Binding-site contacts:
Ligand atom C1 contacts residue THR176 of chain 1.B at 4.2 Å.
Ligand atom O7 contacts residue LEU139 of chain 1.B at 3.1 Å.
Ligand atom C8 contacts residue ARG114 of chain 1.B at 3.4 Å.
Ligand atom C7 contacts residue LEU139 of chain 1.B at 4.1 Å (hydrophobic).
Ligand atom O7 contacts residue ASN174 of chain 1.B at 3.0 Å (h-bond).
Ligand atom C1 contacts residue VAL141 of chain 1.B at 3.9 Å (hydrophobic).
Ligand atom O3 contacts residue LEU139 of chain 1.B at 3.8 Å.
Ligand atom C2 contacts residue VAL141 of chain 1.B at 4.0 Å (hydrophobic).
Ligand atom C1 contacts residue ASN174 of chain 1.B at 1.4 Å.
Ligand atom O5 contacts residue VAL141 of chain 1.B at 3.9 Å.
Ligand atom C7 contacts residue ASN174 of chain 1.B at 3.1 Å.
Ligand atom O6 contacts residue THR178 of chain 1.B at 4.1 Å.
Ligand atom C3 contacts residue LEU139 of chain 1.B at 4.5 Å (hydrophobic).
Ligand atom O6 contacts residue TYR119 of chain 1.B at 4.0 Å.
Ligand atom C5 contacts residue TYR119 of chain 1.B at 4.4 Å (hydrophobic).
Ligand atom C5 contacts residue GLN172 of chain 1.B at 3.8 Å.
Ligand atom C4 contacts residue TYR119 of chain 1.B at 4.2 Å (hydrophobic).
Ligand atom C6 contacts residue GLN172 of chain 1.B at 3.7 Å.
Ligand atom O6 contacts residue GLN172 of chain 1.B at 3.2 Å.
Ligand atom C4 contacts residue VAL141 of chain 1.B at 4.5 Å (hydrophobic).
Ligand atom C3 contacts residue VAL141 of chain 1.B at 4.2 Å (hydrophobic).
Ligand atom C5 contacts residue ASN174 of chain 1.B at 3.7 Å.
Ligand atom O5 contacts residue TYR119 of chain 1.B at 4.5 Å.
Ligand atom C3 contacts residue ASN174 of chain 1.B at 3.8 Å.
Ligand atom C2 contacts residue LEU139 of chain 1.B at 4.1 Å (hydrophobic).
Ligand atom N2 contacts residue ASN174 of chain 1.B at 2.9 Å (h-bond).
Ligand atom C6 contacts residue TYR119 of chain 1.B at 3.2 Å (hydrophobic).
Ligand atom O5 contacts residue GLN172 of chain 1.B at 4.0 Å.
Ligand atom O4 contacts residue VAL141 of chain 1.B at 3.3 Å.
Ligand atom C1 contacts residue TYR119 of chain 1.B at 4.1 Å (hydrophobic).
Ligand atom C8 contacts residue ASN174 of chain 1.B at 4.3 Å.
Ligand atom C4 contacts residue ASN174 of chain 1.B at 4.2 Å.
Ligand atom O5 contacts residue ASN174 of chain 1.B at 2.4 Å (h-bond).
Ligand atom C2 contacts residue ASN174 of chain 1.B at 2.5 Å.
Ligand atom O3 contacts residue VAL141 of chain 1.B at 4.1 Å.

A protein and the small-molecule ligand that binds it are described below.
Small molecule (SMILES): CC(=O)N[C@H]1[C@H](O[C@H]2[C@H](O)[C@@H](NC(C)=O)CO[C@@H]2CO)O[C@H](CO)[C@@H](O[C@@H]2O[C@H](CO[C@H]3O[C@H](CO)[C@@H](O)[C@H](O)[C@@H]3O)[C@@H](O)[C@H](O[C@H]3O[C@H](CO)[C@@H](O)[C@H](O)[C@@H]3O)[C@@H]2O)[C@@H]1O

Sequence of chain 1.B:
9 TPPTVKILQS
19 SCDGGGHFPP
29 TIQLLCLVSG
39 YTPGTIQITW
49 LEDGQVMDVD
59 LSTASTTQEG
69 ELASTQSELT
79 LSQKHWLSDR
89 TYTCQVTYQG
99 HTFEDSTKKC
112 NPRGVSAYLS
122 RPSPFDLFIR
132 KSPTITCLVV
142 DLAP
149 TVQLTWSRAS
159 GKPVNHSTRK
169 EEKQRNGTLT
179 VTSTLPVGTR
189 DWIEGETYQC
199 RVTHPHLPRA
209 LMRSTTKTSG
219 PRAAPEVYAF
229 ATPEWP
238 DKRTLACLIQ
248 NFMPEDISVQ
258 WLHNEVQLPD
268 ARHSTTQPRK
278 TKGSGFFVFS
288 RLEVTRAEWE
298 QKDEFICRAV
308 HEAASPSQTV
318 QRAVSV